Sequence of chain 1.A:
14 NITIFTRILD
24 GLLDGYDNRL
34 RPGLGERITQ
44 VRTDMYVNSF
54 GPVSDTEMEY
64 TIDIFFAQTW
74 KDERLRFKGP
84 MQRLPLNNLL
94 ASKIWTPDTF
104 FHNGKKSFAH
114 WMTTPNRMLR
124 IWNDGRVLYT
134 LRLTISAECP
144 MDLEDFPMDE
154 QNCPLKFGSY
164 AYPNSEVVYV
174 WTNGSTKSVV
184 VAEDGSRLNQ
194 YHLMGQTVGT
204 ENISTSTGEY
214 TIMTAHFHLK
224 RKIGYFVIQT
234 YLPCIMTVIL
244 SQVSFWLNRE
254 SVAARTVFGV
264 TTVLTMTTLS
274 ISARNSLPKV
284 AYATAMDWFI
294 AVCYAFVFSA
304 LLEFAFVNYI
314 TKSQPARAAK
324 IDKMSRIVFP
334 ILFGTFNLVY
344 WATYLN

A protein and the small-molecule ligand that binds it are described below.
Small molecule (SMILES): Cc1ccc(-c2noc(C)c2Cn2ncc(N3CC4(CCCCO4)C3)cc2=O)nn1

Sequence of chain 1.E:
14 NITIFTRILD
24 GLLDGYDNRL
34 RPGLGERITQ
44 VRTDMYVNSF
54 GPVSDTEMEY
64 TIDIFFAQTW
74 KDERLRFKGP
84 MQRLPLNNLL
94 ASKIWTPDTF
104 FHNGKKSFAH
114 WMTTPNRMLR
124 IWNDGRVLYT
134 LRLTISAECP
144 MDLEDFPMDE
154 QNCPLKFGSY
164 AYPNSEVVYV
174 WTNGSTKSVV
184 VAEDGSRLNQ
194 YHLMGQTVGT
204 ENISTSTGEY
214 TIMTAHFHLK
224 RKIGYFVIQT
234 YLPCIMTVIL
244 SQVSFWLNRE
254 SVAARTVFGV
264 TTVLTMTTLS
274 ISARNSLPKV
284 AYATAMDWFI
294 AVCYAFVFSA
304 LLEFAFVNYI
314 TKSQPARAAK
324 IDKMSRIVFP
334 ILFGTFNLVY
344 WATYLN

Binding-site contacts:
Ligand atom O contacts residue THR133 of chain 1.E at 2.7 Å (h-bond).
Ligand atom C12 contacts residue THR208 of chain 1.A at 3.5 Å.
Ligand atom C10 contacts residue PHE68 of chain 1.E at 4.0 Å (hydrophobic).
Ligand atom C8 contacts residue PHE68 of chain 1.E at 4.1 Å (hydrophobic).
Ligand atom N1 contacts residue THR208 of chain 1.A at 3.2 Å (h-bond).
Ligand atom N4 contacts residue TYR49 of chain 1.E at 3.9 Å.
Ligand atom C9 contacts residue SER209 of chain 1.A at 3.8 Å.
Ligand atom C contacts residue TYR213 of chain 1.A at 3.7 Å (hydrophobic).
Ligand atom N contacts residue THR210 of chain 1.A at 4.0 Å.
Ligand atom C6 contacts residue THR133 of chain 1.E at 4.0 Å.
Ligand atom C2 contacts residue TYR163 of chain 1.A at 3.9 Å (hydrophobic).
Ligand atom C19 contacts residue HIS105 of chain 1.A at 3.6 Å.
Ligand atom N3 contacts residue THR208 of chain 1.A at 3.6 Å.
Ligand atom O1 contacts residue SER209 of chain 1.A at 3.7 Å.
Ligand atom O contacts residue PHE68 of chain 1.E at 3.7 Å.
Ligand atom N4 contacts residue PHE68 of chain 1.E at 3.9 Å.
Ligand atom C10 contacts residue TYR49 of chain 1.E at 3.8 Å (hydrophobic).
Ligand atom C14 contacts residue TYR49 of chain 1.E at 3.9 Å (hydrophobic).
Ligand atom O1 contacts residue THR208 of chain 1.A at 2.5 Å (h-bond).
Ligand atom C7 contacts residue PHE68 of chain 1.E at 3.2 Å (hydrophobic).
Ligand atom N3 contacts residue TYR49 of chain 1.E at 3.8 Å.
Ligand atom O contacts residue ALA70 of chain 1.E at 3.9 Å.
Ligand atom C17 contacts residue ASN51 of chain 1.E at 3.6 Å.
Ligand atom N2 contacts residue THR133 of chain 1.E at 2.8 Å (h-bond).
Ligand atom C9 contacts residue TYR49 of chain 1.E at 3.9 Å (hydrophobic).
Ligand atom C7 contacts residue ASP47 of chain 1.E at 3.6 Å.
Ligand atom N contacts residue THR208 of chain 1.A at 3.1 Å (h-bond).
Ligand atom O1 contacts residue TYR49 of chain 1.E at 4.1 Å.
Ligand atom O2 contacts residue HIS105 of chain 1.A at 3.9 Å.
Ligand atom C12 contacts residue TYR49 of chain 1.E at 4.0 Å (hydrophobic).
Ligand atom C6 contacts residue PHE68 of chain 1.E at 3.7 Å (hydrophobic).
Ligand atom C13 contacts residue THR208 of chain 1.A at 2.9 Å.
Ligand atom N2 contacts residue PHE68 of chain 1.E at 4.1 Å.
Ligand atom C5 contacts residue THR133 of chain 1.E at 4.1 Å.
Ligand atom C13 contacts residue TYR49 of chain 1.E at 4.0 Å (hydrophobic).
Ligand atom N1 contacts residue THR210 of chain 1.A at 3.9 Å.
Ligand atom C16 contacts residue TYR49 of chain 1.E at 3.8 Å (hydrophobic).
Ligand atom C7 contacts residue ALA70 of chain 1.E at 3.9 Å (hydrophobic).
Ligand atom C11 contacts residue TYR49 of chain 1.E at 3.9 Å (hydrophobic).
Ligand atom C9 contacts residue THR208 of chain 1.A at 4.0 Å.